This small molecule binds to this protein.
Small molecule (SMILES): CN(CC(=O)O)C(N)=O

Sequence of chain 1.B:
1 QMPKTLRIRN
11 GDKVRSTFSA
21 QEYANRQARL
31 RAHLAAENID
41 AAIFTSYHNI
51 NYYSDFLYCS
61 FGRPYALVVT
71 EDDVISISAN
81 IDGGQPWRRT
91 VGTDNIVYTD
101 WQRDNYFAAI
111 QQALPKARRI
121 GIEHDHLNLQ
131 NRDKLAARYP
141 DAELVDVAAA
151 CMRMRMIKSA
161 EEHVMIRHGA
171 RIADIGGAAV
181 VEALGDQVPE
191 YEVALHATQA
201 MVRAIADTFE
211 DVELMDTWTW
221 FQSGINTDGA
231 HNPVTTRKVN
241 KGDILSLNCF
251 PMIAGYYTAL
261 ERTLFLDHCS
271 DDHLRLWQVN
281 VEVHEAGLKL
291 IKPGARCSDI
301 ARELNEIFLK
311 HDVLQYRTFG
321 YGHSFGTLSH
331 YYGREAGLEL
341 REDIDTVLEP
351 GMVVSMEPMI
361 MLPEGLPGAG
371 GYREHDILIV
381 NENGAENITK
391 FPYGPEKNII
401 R

Binding-site contacts:
Ligand atom N3 contacts residue ILE81 of chain 1.A at 4.2 Å.
Ligand atom O3 contacts residue GLU261 of chain 1.B at 3.7 Å.
Ligand atom C4 contacts residue ARG63 of chain 1.A at 3.4 Å.
Ligand atom N1 contacts residue GLU357 of chain 1.B at 2.6 Å (salt-bridge).
Ligand atom O3 contacts residue ALA230 of chain 1.B at 3.7 Å.
Ligand atom O1 contacts residue PHE319 of chain 1.B at 3.4 Å.
Ligand atom C3 contacts residue ARG334 of chain 1.B at 4.2 Å.
Ligand atom O3 contacts residue ILE81 of chain 1.A at 4.0 Å.
Ligand atom C3 contacts residue ILE81 of chain 1.A at 4.0 Å (hydrophobic).
Ligand atom C4 contacts residue PHE319 of chain 1.B at 3.9 Å (hydrophobic).
Ligand atom N1 contacts residue TYR257 of chain 1.B at 4.1 Å.
Ligand atom O3 contacts residue PHE319 of chain 1.B at 4.2 Å.
Ligand atom O1 contacts residue ARG334 of chain 1.B at 2.9 Å (salt-bridge).
Ligand atom O1 contacts residue ILE81 of chain 1.A at 4.0 Å.
Ligand atom N3 contacts residue HIS231 of chain 1.B at 3.0 Å (h-bond).
Ligand atom O2 contacts residue ARG63 of chain 1.A at 2.6 Å (salt-bridge).
Ligand atom O1 contacts residue ARG63 of chain 1.A at 3.2 Å (salt-bridge).
Ligand atom C4 contacts residue ARG334 of chain 1.B at 3.3 Å.
Ligand atom O3 contacts residue GLU357 of chain 1.B at 3.8 Å.
Ligand atom C2 contacts residue HIS323 of chain 1.B at 3.5 Å.
Ligand atom O2 contacts residue PHE61 of chain 1.A at 4.0 Å.
Ligand atom C1 contacts residue HIS231 of chain 1.B at 3.5 Å.
Ligand atom C2 contacts residue TYR257 of chain 1.B at 3.5 Å (hydrophobic).
Ligand atom C1 contacts residue GLU261 of chain 1.B at 3.5 Å.
Ligand atom C4 contacts residue ILE81 of chain 1.A at 3.5 Å (hydrophobic).
Ligand atom O3 contacts residue HIS231 of chain 1.B at 3.2 Å (h-bond).
Ligand atom C2 contacts residue PHE61 of chain 1.A at 3.5 Å (hydrophobic).
Ligand atom C3 contacts residue GLU357 of chain 1.B at 3.5 Å.
Ligand atom C3 contacts residue HIS231 of chain 1.B at 4.0 Å.
Ligand atom O2 contacts residue ARG334 of chain 1.B at 3.0 Å (salt-bridge).
Ligand atom O2 contacts residue ILE81 of chain 1.A at 3.4 Å.
Ligand atom C1 contacts residue GLU357 of chain 1.B at 3.3 Å.
Ligand atom N3 contacts residue GLU357 of chain 1.B at 4.0 Å.
Ligand atom C2 contacts residue HIS231 of chain 1.B at 3.7 Å.
Ligand atom N1 contacts residue HIS375 of chain 1.B at 3.9 Å.
Ligand atom O2 contacts residue HIS231 of chain 1.B at 3.1 Å.
Ligand atom C4 contacts residue HIS231 of chain 1.B at 4.0 Å.
Ligand atom C3 contacts residue HIS323 of chain 1.B at 3.8 Å.
Ligand atom N1 contacts residue GLU261 of chain 1.B at 2.6 Å (salt-bridge).
Ligand atom C3 contacts residue PHE319 of chain 1.B at 3.7 Å (hydrophobic).

Sequence of chain 1.A:
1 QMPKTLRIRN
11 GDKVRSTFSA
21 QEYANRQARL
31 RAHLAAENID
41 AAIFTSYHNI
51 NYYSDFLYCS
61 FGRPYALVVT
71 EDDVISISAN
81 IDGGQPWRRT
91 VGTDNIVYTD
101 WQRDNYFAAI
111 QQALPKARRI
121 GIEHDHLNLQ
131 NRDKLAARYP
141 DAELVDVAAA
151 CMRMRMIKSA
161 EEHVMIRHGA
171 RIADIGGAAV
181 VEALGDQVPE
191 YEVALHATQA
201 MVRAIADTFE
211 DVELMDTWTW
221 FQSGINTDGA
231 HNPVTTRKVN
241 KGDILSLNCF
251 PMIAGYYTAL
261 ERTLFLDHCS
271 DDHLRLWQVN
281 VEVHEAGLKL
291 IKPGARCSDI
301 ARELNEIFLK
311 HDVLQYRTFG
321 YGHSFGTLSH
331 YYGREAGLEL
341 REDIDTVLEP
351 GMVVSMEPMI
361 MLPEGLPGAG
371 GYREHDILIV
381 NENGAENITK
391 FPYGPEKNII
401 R